Sequence of chain 1.V:
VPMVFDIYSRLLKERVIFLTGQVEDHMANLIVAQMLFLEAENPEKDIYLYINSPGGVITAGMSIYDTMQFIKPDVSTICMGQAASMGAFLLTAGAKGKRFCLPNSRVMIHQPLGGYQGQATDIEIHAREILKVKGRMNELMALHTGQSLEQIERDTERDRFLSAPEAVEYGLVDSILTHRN

The protein below binds the small molecule below.
Small molecule (SMILES): CC[C@H](O)/C=C/C=C(C)/C=C/C(=O)NC(=O)/C=C/C1=CCN1C(=O)O

Binding-site contacts:
Ligand atom C17 contacts residue GLY68 of chain 1.V at 3.5 Å.
Ligand atom C13 contacts residue LEU125 of chain 1.V at 4.3 Å (hydrophobic).
Ligand atom C16 contacts residue MPD1 of chain 1.RC at 4.1 Å.
Ligand atom C15 contacts residue ILE70 of chain 1.V at 4.0 Å (hydrophobic).
Ligand atom C15 contacts residue PRO124 of chain 1.V at 4.4 Å (hydrophobic).
Ligand atom O3 contacts residue GLY68 of chain 1.V at 3.6 Å (h-bond).
Ligand atom C16 contacts residue HIS122 of chain 1.V at 4.1 Å.
Ligand atom C16 contacts residue ILE70 of chain 1.V at 3.7 Å (hydrophobic).
Ligand atom N1 contacts residue HIS122 of chain 1.V at 4.1 Å.
Ligand atom C16 contacts residue GLY68 of chain 1.V at 3.7 Å.
Ligand atom C14 contacts residue LEU125 of chain 1.V at 4.4 Å (hydrophobic).
Ligand atom C14 contacts residue GLY68 of chain 1.V at 3.1 Å.
Ligand atom C17 contacts residue SER97 of chain 1.V at 1.3 Å.
Ligand atom C15 contacts residue LEU125 of chain 1.V at 3.7 Å (hydrophobic).
Ligand atom C17 contacts residue GLY67 of chain 1.V at 4.1 Å.
Ligand atom O3 contacts residue SER97 of chain 1.V at 2.3 Å (h-bond).
Ligand atom N1 contacts residue GLY68 of chain 1.V at 2.8 Å (h-bond).
Ligand atom C17 contacts residue MET98 of chain 1.V at 4.0 Å (hydrophobic).
Ligand atom O3 contacts residue HIS122 of chain 1.V at 3.6 Å.
Ligand atom O3 contacts residue PRO66 of chain 1.V at 4.5 Å.
Ligand atom C15 contacts residue GLY68 of chain 1.V at 3.8 Å.
Ligand atom O3 contacts residue GLY67 of chain 1.V at 3.8 Å.
Ligand atom C17 contacts residue HIS122 of chain 1.V at 3.6 Å.
Ligand atom C15 contacts residue SER97 of chain 1.V at 4.1 Å.
Ligand atom C13 contacts residue GLY68 of chain 1.V at 3.4 Å.
Ligand atom C16 contacts residue SER97 of chain 1.V at 3.0 Å.
Ligand atom C14 contacts residue SER97 of chain 1.V at 3.6 Å.
Ligand atom N1 contacts residue SER97 of chain 1.V at 2.3 Å (h-bond).